Sequence of chain 1.B:
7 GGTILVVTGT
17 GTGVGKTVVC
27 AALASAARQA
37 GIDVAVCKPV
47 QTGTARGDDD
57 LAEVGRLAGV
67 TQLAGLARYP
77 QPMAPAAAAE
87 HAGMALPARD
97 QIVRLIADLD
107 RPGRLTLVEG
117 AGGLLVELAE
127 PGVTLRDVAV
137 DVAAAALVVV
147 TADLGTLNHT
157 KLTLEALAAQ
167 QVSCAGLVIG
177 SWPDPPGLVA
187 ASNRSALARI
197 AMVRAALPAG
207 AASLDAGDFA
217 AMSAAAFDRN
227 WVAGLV

Binding-site contacts:
Ligand atom O15 contacts residue THR18 of chain 1.A at 2.6 Å (h-bond).
Ligand atom C01 contacts residue SO41 of chain 1.K at 3.5 Å.
Ligand atom O16 contacts residue ALA117 of chain 1.A at 3.2 Å.
Ligand atom O17 contacts residue SO41 of chain 1.G at 3.5 Å (h-bond).
Ligand atom O15 contacts residue GLY118 of chain 1.A at 3.5 Å (h-bond).
Ligand atom C02 contacts residue KUD1 of chain 1.E at 0.1 Å.
Ligand atom O17 contacts residue GLY118 of chain 1.A at 3.4 Å (h-bond).
Ligand atom C03 contacts residue LEU150 of chain 1.B at 3.4 Å (hydrophobic).
Ligand atom C06 contacts residue KUD1 of chain 1.E at 0.0 Å.
Ligand atom C14 contacts residue KUD1 of chain 1.E at 0.4 Å.
Ligand atom C12 contacts residue KUD1 of chain 1.E at 0.3 Å.
Ligand atom C09 contacts residue LYS22 of chain 1.A at 3.5 Å.
Ligand atom C14 contacts residue ARG52 of chain 1.A at 3.5 Å.
Ligand atom C12 contacts residue THR48 of chain 1.A at 3.3 Å.
Ligand atom O17 contacts residue KUD1 of chain 1.E at 0.3 Å (h-bond).
Ligand atom C05 contacts residue KUD1 of chain 1.E at 0.1 Å.
Ligand atom C04 contacts residue THR18 of chain 1.A at 3.3 Å.
Ligand atom C01 contacts residue KUD1 of chain 1.E at 0.1 Å.
Ligand atom C11 contacts residue THR18 of chain 1.A at 3.4 Å.
Ligand atom C13 contacts residue KUD1 of chain 1.E at 0.5 Å.
Ligand atom C09 contacts residue THR18 of chain 1.A at 3.5 Å.
Ligand atom C03 contacts residue KUD1 of chain 1.E at 0.1 Å.
Ligand atom C09 contacts residue KUD1 of chain 1.E at 0.1 Å.
Ligand atom C11 contacts residue KUD1 of chain 1.E at 0.7 Å.
Ligand atom C02 contacts residue SO41 of chain 1.K at 2.8 Å.
Ligand atom O16 contacts residue GLY118 of chain 1.A at 3.0 Å (h-bond).
Ligand atom C10 contacts residue THR48 of chain 1.A at 3.4 Å.
Ligand atom C04 contacts residue KUD1 of chain 1.E at 0.1 Å.
Ligand atom C12 contacts residue MET79 of chain 1.A at 3.5 Å (hydrophobic).
Ligand atom O15 contacts residue LYS22 of chain 1.A at 3.1 Å (salt-bridge).
Ligand atom C06 contacts residue ALA117 of chain 1.A at 3.5 Å (hydrophobic).
Ligand atom C01 contacts residue VAL122 of chain 1.A at 3.3 Å (hydrophobic).
Ligand atom C09 contacts residue SO41 of chain 1.G at 3.5 Å.
Ligand atom O17 contacts residue LYS22 of chain 1.A at 3.2 Å (salt-bridge).
Ligand atom C10 contacts residue KUD1 of chain 1.E at 0.9 Å.
Ligand atom O15 contacts residue KUD1 of chain 1.E at 0.2 Å (h-bond).
Ligand atom C08 contacts residue KUD1 of chain 1.E at 0.4 Å.
Ligand atom C07 contacts residue KUD1 of chain 1.E at 0.2 Å.
Ligand atom O16 contacts residue KUD1 of chain 1.E at 0.6 Å (h-bond).
Ligand atom O15 contacts residue SO41 of chain 1.G at 3.4 Å (h-bond).

Sequence of chain 1.A:
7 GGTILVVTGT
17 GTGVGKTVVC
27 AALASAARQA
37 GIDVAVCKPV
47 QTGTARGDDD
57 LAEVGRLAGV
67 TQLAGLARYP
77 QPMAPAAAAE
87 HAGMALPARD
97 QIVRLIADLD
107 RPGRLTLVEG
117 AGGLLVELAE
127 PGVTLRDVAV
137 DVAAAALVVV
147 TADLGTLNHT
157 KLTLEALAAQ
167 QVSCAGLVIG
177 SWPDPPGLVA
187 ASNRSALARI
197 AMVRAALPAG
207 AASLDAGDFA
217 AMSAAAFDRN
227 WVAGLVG

A small-molecule ligand and the protein it binds are described below.
Small molecule (SMILES): O=C(O)C[C@H]1CCC[C@@H]1C(=O)c1ccccc1